Sequence of chain 54.A:
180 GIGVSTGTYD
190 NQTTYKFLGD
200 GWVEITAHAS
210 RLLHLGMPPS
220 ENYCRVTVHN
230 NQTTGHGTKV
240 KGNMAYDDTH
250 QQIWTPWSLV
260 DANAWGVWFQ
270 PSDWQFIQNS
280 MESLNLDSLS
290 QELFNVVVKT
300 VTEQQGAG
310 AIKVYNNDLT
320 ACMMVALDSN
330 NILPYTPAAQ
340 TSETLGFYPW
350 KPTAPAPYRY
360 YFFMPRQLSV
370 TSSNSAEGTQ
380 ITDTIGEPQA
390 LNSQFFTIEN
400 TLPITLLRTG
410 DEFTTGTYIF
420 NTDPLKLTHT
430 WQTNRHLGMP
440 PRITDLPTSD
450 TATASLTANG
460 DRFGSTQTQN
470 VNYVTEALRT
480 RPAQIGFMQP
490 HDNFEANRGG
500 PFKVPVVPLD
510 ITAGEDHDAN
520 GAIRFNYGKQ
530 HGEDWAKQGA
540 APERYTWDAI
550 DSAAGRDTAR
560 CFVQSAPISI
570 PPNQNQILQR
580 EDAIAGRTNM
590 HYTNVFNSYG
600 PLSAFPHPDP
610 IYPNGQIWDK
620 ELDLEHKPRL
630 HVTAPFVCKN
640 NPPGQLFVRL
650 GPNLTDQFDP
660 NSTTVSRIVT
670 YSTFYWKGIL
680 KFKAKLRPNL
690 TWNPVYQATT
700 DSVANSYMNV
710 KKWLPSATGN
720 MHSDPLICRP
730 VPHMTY

A protein and the small-molecule ligand that binds it are described below.
Small molecule (SMILES): Nc1ccn([C@H]2C[C@H](O)[C@@H](COP(=O)(O)O)O2)c(=O)n1

Binding-site contacts:
Ligand atom C2' contacts residue TRP201 of chain 54.A at 3.6 Å (hydrophobic).
Ligand atom C2' contacts residue LYS682 of chain 54.A at 3.6 Å.
Ligand atom C5 contacts residue TRP201 of chain 54.A at 3.4 Å (hydrophobic).
Ligand atom N4 contacts residue TRP201 of chain 54.A at 3.8 Å.
Ligand atom C6 contacts residue TRP201 of chain 54.A at 3.5 Å (hydrophobic).
Ligand atom OP1 contacts residue PRO423 of chain 54.A at 3.6 Å.
Ligand atom O4' contacts residue TRP201 of chain 54.A at 4.5 Å.
Ligand atom O2 contacts residue LEU197 of chain 54.A at 4.0 Å.
Ligand atom O3' contacts residue LYS682 of chain 54.A at 3.1 Å (salt-bridge).
Ligand atom C4 contacts residue TRP201 of chain 54.A at 3.3 Å (hydrophobic).
Ligand atom C5' contacts residue TRP201 of chain 54.A at 3.5 Å (hydrophobic).
Ligand atom N3 contacts residue TRP201 of chain 54.A at 3.6 Å.
Ligand atom C2 contacts residue TRP201 of chain 54.A at 3.9 Å (hydrophobic).
Ligand atom C1' contacts residue LYS682 of chain 54.A at 4.5 Å.
Ligand atom C3' contacts residue TRP201 of chain 54.A at 4.1 Å (hydrophobic).
Ligand atom O5' contacts residue TRP201 of chain 54.A at 3.6 Å.
Ligand atom N1 contacts residue TRP201 of chain 54.A at 4.0 Å.
Ligand atom O2 contacts residue TRP201 of chain 54.A at 4.3 Å.
Ligand atom O2 contacts residue LYS682 of chain 54.A at 4.2 Å.
Ligand atom C4' contacts residue TRP201 of chain 54.A at 4.3 Å (hydrophobic).
Ligand atom N4 contacts residue GLY198 of chain 54.A at 3.8 Å.
Ligand atom C1' contacts residue TRP201 of chain 54.A at 4.5 Å (hydrophobic).
Ligand atom N4 contacts residue ASP199 of chain 54.A at 4.0 Å.
Ligand atom C3' contacts residue LYS682 of chain 54.A at 3.8 Å.